Binding-site contacts:
Ligand atom N5 contacts residue ASN318 of chain 2.A at 3.1 Å (h-bond).
Ligand atom O4 contacts residue THR319 of chain 2.A at 3.8 Å.
Ligand atom C8 contacts residue SER289 of chain 2.A at 3.5 Å.
Ligand atom C3 contacts residue ASN318 of chain 2.A at 4.0 Å.
Ligand atom N5 contacts residue SER291 of chain 2.A at 2.8 Å (h-bond).
Ligand atom C11 contacts residue ASP320 of chain 2.A at 3.7 Å.
Ligand atom C4 contacts residue ASN318 of chain 2.A at 3.0 Å.
Ligand atom C9 contacts residue LYS352 of chain 2.A at 3.0 Å.
Ligand atom C1 contacts residue ASN318 of chain 2.A at 3.8 Å.
Ligand atom O1B contacts residue ALA288 of chain 2.A at 4.1 Å.
Ligand atom C4 contacts residue SER291 of chain 2.A at 3.7 Å.
Ligand atom C11 contacts residue ASN318 of chain 2.A at 3.9 Å.
Ligand atom C9 contacts residue SER289 of chain 2.A at 3.7 Å.
Ligand atom C11 contacts residue SER291 of chain 2.A at 3.6 Å.
Ligand atom O8 contacts residue ALA288 of chain 2.A at 4.2 Å.
Ligand atom O8 contacts residue SER286 of chain 2.A at 4.3 Å.
Ligand atom O9 contacts residue LYS352 of chain 2.A at 2.8 Å (salt-bridge).
Ligand atom C6 contacts residue SER291 of chain 2.A at 4.0 Å.
Ligand atom C7 contacts residue TRP321 of chain 2.A at 3.7 Å (hydrophobic).
Ligand atom O1B contacts residue SER286 of chain 2.A at 2.5 Å (h-bond).
Ligand atom C11 contacts residue THR319 of chain 2.A at 3.6 Å.
Ligand atom O4 contacts residue ASN318 of chain 2.A at 2.6 Å (h-bond).
Ligand atom O1A contacts residue SER286 of chain 2.A at 3.6 Å.
Ligand atom C1 contacts residue SER286 of chain 2.A at 3.4 Å.
Ligand atom O7 contacts residue TRP321 of chain 2.A at 4.2 Å.
Ligand atom O10 contacts residue TRP321 of chain 2.A at 3.9 Å.
Ligand atom N5 contacts residue TRP321 of chain 2.A at 4.1 Å.
Ligand atom O1A contacts residue ASN318 of chain 2.A at 2.8 Å (h-bond).
Ligand atom C7 contacts residue SER289 of chain 2.A at 3.8 Å.
Ligand atom C6 contacts residue SER289 of chain 2.A at 3.9 Å.
Ligand atom C5 contacts residue ASN318 of chain 2.A at 3.7 Å.
Ligand atom C10 contacts residue ASN318 of chain 2.A at 3.6 Å.
Ligand atom C10 contacts residue SER291 of chain 2.A at 3.6 Å.
Ligand atom O8 contacts residue SER289 of chain 2.A at 2.6 Å (h-bond).
Ligand atom C5 contacts residue SER291 of chain 2.A at 3.6 Å.
Ligand atom C11 contacts residue TRP321 of chain 2.A at 3.4 Å (hydrophobic).
Ligand atom C9 contacts residue TRP321 of chain 2.A at 4.0 Å (hydrophobic).
Ligand atom C10 contacts residue TRP321 of chain 2.A at 3.6 Å (hydrophobic).
Ligand atom O1B contacts residue SER289 of chain 2.A at 4.2 Å.
Ligand atom O9 contacts residue SER289 of chain 2.A at 4.2 Å.

This protein binds this small molecule.
Small molecule (SMILES): CC(=O)N[C@H]1[C@H]([C@H](O)[C@H](O)CO)O[C@@](O)(C(=O)O)C[C@@H]1O

Sequence of chain 2.A:
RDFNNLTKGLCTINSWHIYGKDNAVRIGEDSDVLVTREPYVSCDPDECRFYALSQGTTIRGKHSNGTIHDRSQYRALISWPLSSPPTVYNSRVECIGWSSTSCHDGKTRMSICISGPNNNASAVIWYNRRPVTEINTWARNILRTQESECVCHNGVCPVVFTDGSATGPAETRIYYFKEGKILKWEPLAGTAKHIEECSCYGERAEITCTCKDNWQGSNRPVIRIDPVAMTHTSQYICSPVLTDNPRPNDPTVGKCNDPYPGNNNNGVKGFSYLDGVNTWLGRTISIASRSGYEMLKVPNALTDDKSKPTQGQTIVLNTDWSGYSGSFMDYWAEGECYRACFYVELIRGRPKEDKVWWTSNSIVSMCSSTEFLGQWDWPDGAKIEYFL